A small-molecule ligand and the protein it binds are described below.
Small molecule (SMILES): O=C(O)CF

Sequence of chain 1.A:
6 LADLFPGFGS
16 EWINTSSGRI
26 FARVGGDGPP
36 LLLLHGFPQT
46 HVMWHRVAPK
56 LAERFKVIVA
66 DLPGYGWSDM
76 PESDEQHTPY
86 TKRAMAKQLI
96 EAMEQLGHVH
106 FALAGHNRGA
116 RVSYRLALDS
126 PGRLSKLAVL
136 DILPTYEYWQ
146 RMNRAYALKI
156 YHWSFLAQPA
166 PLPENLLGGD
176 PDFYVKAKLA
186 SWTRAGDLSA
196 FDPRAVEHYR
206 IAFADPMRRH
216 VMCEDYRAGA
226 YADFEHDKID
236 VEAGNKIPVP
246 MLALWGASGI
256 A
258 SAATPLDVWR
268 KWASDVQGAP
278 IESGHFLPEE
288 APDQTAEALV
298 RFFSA

Binding-site contacts:
Ligand atom F contacts residue ILE255 of chain 1.A at 3.8 Å.
Ligand atom F contacts residue TYR221 of chain 1.A at 3.3 Å.
Ligand atom C contacts residue ARG116 of chain 1.A at 3.5 Å.
Ligand atom OXT contacts residue ASN112 of chain 1.A at 3.4 Å.
Ligand atom CH3 contacts residue HIS157 of chain 1.A at 4.4 Å.
Ligand atom F contacts residue ASN112 of chain 1.A at 3.8 Å.
Ligand atom F contacts residue TRP158 of chain 1.A at 3.3 Å.
Ligand atom O contacts residue ASN112 of chain 1.A at 3.7 Å.
Ligand atom C contacts residue TYR221 of chain 1.A at 3.6 Å (hydrophobic).
Ligand atom C contacts residue ASN112 of chain 1.A at 3.6 Å.
Ligand atom O contacts residue ARG116 of chain 1.A at 3.8 Å.
Ligand atom OXT contacts residue ARG116 of chain 1.A at 2.8 Å (salt-bridge).
Ligand atom OXT contacts residue ARG113 of chain 1.A at 3.8 Å.
Ligand atom CH3 contacts residue ARG116 of chain 1.A at 4.2 Å.
Ligand atom CH3 contacts residue ASN112 of chain 1.A at 3.3 Å.
Ligand atom C contacts residue ARG113 of chain 1.A at 3.6 Å.
Ligand atom O contacts residue TYR221 of chain 1.A at 2.7 Å (h-bond).
Ligand atom OXT contacts residue ILE137 of chain 1.A at 4.0 Å.
Ligand atom F contacts residue TRP187 of chain 1.A at 4.1 Å.
Ligand atom OXT contacts residue TRP158 of chain 1.A at 4.3 Å.
Ligand atom CH3 contacts residue TRP158 of chain 1.A at 4.0 Å (hydrophobic).
Ligand atom O contacts residue TRP158 of chain 1.A at 3.7 Å.
Ligand atom CH3 contacts residue TYR221 of chain 1.A at 4.1 Å (hydrophobic).
Ligand atom CH3 contacts residue ILE255 of chain 1.A at 3.8 Å (hydrophobic).
Ligand atom O contacts residue ARG113 of chain 1.A at 2.7 Å (salt-bridge).
Ligand atom F contacts residue HIS157 of chain 1.A at 3.0 Å.
Ligand atom CH3 contacts residue HIS282 of chain 1.A at 4.3 Å.
Ligand atom O contacts residue HIS157 of chain 1.A at 4.4 Å.
Ligand atom C contacts residue TRP158 of chain 1.A at 3.9 Å (hydrophobic).